Binding-site contacts:
Ligand atom N3 contacts residue SQ01 of chain 1.K at 4.3 Å.
Ligand atom P contacts residue SQ01 of chain 1.K at 1.5 Å.
Ligand atom C5' contacts residue SQ01 of chain 1.K at 3.7 Å.
Ligand atom O4' contacts residue SQ01 of chain 1.K at 3.7 Å.
Ligand atom N1 contacts residue SQ01 of chain 1.K at 3.5 Å.
Ligand atom C4' contacts residue SQ01 of chain 1.K at 4.4 Å.
Ligand atom OP1 contacts residue PRO23 of chain 1.A at 3.7 Å.
Ligand atom C5 contacts residue SQ01 of chain 1.K at 3.5 Å.
Ligand atom C2 contacts residue SQ01 of chain 1.K at 4.0 Å.
Ligand atom OP1 contacts residue SQ01 of chain 1.K at 2.3 Å (h-bond).
Ligand atom OP2 contacts residue PRO23 of chain 1.A at 3.6 Å.
Ligand atom OP2 contacts residue TYR22 of chain 1.A at 4.1 Å.
Ligand atom C8 contacts residue SQ01 of chain 1.K at 3.6 Å.
Ligand atom OP2 contacts residue SER21 of chain 1.A at 4.2 Å.
Ligand atom O5' contacts residue SQ01 of chain 1.K at 2.8 Å (h-bond).
Ligand atom O4' contacts residue HIS205 of chain 1.A at 3.4 Å.
Ligand atom C4' contacts residue HIS205 of chain 1.A at 4.0 Å.
Ligand atom N3 contacts residue HIS205 of chain 1.A at 4.1 Å.
Ligand atom C4 contacts residue SQ01 of chain 1.K at 3.7 Å.
Ligand atom C6 contacts residue SQ01 of chain 1.K at 3.4 Å.
Ligand atom O6 contacts residue SQ01 of chain 1.K at 3.7 Å.
Ligand atom N2 contacts residue HIS205 of chain 1.A at 4.2 Å.
Ligand atom OP2 contacts residue SQ01 of chain 1.K at 1.8 Å (h-bond).
Ligand atom P contacts residue PRO23 of chain 1.A at 4.0 Å.
Ligand atom N9 contacts residue SQ01 of chain 1.K at 3.8 Å.
Ligand atom C5' contacts residue HIS205 of chain 1.A at 4.5 Å.
Ligand atom N7 contacts residue SQ01 of chain 1.K at 3.5 Å.
Ligand atom C2 contacts residue HIS205 of chain 1.A at 4.4 Å.

This protein binds this small molecule.
Small molecule (SMILES): Cc1cn([C@H]2C[C@H](O[P](=O)(O)OC[C@H]3O[C@@H](n4cnc5c(N)ncnc54)C[C@@H]3O[P](=O)(O)OC[C@H]3O[C@@H](n4ccc(N)nc4=O)C[C@@H]3O)[C@@H](CO[P](=O)(O)O[C@H]3C[C@H](n4cnc5c(=O)nc(N)[nH]c54)O[C@@H]3COP(=O)=O)O2)c(=O)[nH]c1=O

Sequence of chain 1.A:
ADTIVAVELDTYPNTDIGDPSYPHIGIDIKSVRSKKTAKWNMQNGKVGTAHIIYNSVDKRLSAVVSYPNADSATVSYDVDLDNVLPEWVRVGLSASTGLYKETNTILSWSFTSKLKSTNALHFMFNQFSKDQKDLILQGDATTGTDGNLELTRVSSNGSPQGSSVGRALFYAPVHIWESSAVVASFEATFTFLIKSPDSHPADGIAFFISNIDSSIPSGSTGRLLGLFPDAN